This protein binds this small molecule.
Small molecule (SMILES): CC(=O)N[C@@H]1[C@@H](O)[C@H](O)[C@@H](CO)O[C@H]1O

Binding-site contacts:
Ligand atom C8 contacts residue SER200 of chain 1.B at 3.9 Å.
Ligand atom O7 contacts residue SER200 of chain 1.B at 3.6 Å.
Ligand atom C2 contacts residue ASN225 of chain 1.B at 2.5 Å.
Ligand atom C1 contacts residue ARG203 of chain 1.B at 4.4 Å.
Ligand atom O5 contacts residue ASN225 of chain 1.B at 2.3 Å (h-bond).
Ligand atom O6 contacts residue ARG203 of chain 1.B at 4.5 Å.
Ligand atom C7 contacts residue SER200 of chain 1.B at 4.1 Å.
Ligand atom O5 contacts residue ARG203 of chain 1.B at 3.9 Å.
Ligand atom O7 contacts residue ASN225 of chain 1.B at 4.2 Å.
Ligand atom C1 contacts residue ASN225 of chain 1.B at 1.4 Å.
Ligand atom C4 contacts residue ASN225 of chain 1.B at 4.3 Å.
Ligand atom C3 contacts residue ASN225 of chain 1.B at 3.8 Å.
Ligand atom C8 contacts residue ILE224 of chain 1.B at 3.8 Å (hydrophobic).
Ligand atom C7 contacts residue ASN225 of chain 1.B at 3.8 Å.
Ligand atom N2 contacts residue ASN225 of chain 1.B at 3.0 Å (h-bond).
Ligand atom O7 contacts residue SER201 of chain 1.B at 4.0 Å.
Ligand atom C5 contacts residue ASN225 of chain 1.B at 3.7 Å.

Sequence of chain 1.B:
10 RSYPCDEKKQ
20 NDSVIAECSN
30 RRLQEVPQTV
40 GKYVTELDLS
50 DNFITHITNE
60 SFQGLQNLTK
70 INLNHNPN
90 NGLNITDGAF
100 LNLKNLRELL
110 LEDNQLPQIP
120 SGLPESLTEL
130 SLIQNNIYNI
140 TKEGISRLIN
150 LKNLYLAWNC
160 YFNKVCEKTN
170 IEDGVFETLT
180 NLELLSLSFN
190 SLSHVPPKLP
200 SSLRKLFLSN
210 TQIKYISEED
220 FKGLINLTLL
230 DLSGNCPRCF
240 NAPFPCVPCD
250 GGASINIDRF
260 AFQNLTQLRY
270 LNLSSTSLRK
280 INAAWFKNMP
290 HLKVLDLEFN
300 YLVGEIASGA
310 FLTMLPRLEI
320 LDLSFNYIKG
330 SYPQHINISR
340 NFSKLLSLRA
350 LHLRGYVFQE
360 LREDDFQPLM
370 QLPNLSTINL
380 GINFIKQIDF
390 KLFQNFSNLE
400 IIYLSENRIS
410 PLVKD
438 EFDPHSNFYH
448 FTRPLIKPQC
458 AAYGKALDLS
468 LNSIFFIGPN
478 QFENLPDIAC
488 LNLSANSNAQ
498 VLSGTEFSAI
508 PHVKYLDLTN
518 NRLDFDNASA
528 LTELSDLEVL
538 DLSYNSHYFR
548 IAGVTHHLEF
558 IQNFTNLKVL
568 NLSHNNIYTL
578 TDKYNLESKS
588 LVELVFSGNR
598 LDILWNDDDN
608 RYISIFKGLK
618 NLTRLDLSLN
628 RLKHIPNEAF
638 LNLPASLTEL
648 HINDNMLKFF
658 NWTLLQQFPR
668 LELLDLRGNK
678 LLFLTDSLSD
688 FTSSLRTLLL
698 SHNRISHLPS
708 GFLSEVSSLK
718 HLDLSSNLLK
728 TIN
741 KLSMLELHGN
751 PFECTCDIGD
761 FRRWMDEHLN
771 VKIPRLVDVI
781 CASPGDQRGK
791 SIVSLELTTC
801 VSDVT